Binding-site contacts:
Ligand atom N2 contacts residue ASP219 of chain 1.A at 4.1 Å.
Ligand atom C2 contacts residue ASP219 of chain 1.A at 3.9 Å.
Ligand atom C4 contacts residue ASP159 of chain 1.A at 3.7 Å.
Ligand atom C2 contacts residue PHE196 of chain 1.A at 3.9 Å (hydrophobic).
Ligand atom C3 contacts residue GLY165 of chain 1.A at 4.0 Å.
Ligand atom O4 contacts residue HIS194 of chain 1.A at 4.0 Å.
Ligand atom C3 contacts residue ASP219 of chain 1.A at 3.8 Å.
Ligand atom C3 contacts residue TRP167 of chain 1.A at 4.0 Å (hydrophobic).
Ligand atom C3 contacts residue ASP159 of chain 1.A at 3.6 Å.
Ligand atom C8 contacts residue GLY165 of chain 1.A at 3.2 Å.
Ligand atom O7 contacts residue ASP192 of chain 1.A at 3.1 Å (salt-bridge).
Ligand atom O2 contacts residue ASP192 of chain 1.A at 2.5 Å (salt-bridge).
Ligand atom O3 contacts residue TRP167 of chain 1.A at 3.0 Å (h-bond).
Ligand atom N2 contacts residue TRP167 of chain 1.A at 3.6 Å.
Ligand atom O4 contacts residue ASP159 of chain 1.A at 2.6 Å (salt-bridge).
Ligand atom C6 contacts residue ASP192 of chain 1.A at 3.2 Å.
Ligand atom C8 contacts residue HIS172 of chain 1.A at 3.5 Å.
Ligand atom N2 contacts residue GLY165 of chain 1.A at 2.9 Å (h-bond).
Ligand atom C2 contacts residue GLY165 of chain 1.A at 4.0 Å.
Ligand atom O5 contacts residue LYS193 of chain 1.A at 3.7 Å.
Ligand atom O3 contacts residue LYS193 of chain 1.A at 3.4 Å.
Ligand atom C7 contacts residue GLY165 of chain 1.A at 3.6 Å.
Ligand atom C8 contacts residue ASP192 of chain 1.A at 3.8 Å.
Ligand atom O7 contacts residue GLY191 of chain 1.A at 3.5 Å.
Ligand atom C1 contacts residue ASP219 of chain 1.A at 3.3 Å.
Ligand atom C7 contacts residue ASP192 of chain 1.A at 4.0 Å.
Ligand atom C8 contacts residue TRP167 of chain 1.A at 3.5 Å (hydrophobic).
Ligand atom C1 contacts residue ASP192 of chain 1.A at 4.0 Å.
Ligand atom C2 contacts residue ASP192 of chain 1.A at 3.4 Å.
Ligand atom C7 contacts residue TRP167 of chain 1.A at 3.8 Å (hydrophobic).
Ligand atom O5 contacts residue PHE196 of chain 1.A at 4.0 Å.
Ligand atom C6 contacts residue LYS193 of chain 1.A at 4.1 Å.
Ligand atom O7 contacts residue PHE196 of chain 1.A at 3.6 Å.
Ligand atom C3 contacts residue LYS193 of chain 1.A at 4.1 Å.
Ligand atom O5 contacts residue ASP219 of chain 1.A at 3.9 Å.
Ligand atom O5 contacts residue ARG171 of chain 1.A at 4.1 Å.
Ligand atom O4 contacts residue ASP192 of chain 1.A at 3.4 Å (salt-bridge).
Ligand atom C5 contacts residue ASP192 of chain 1.A at 3.5 Å.
Ligand atom C5 contacts residue ASP219 of chain 1.A at 3.7 Å.
Ligand atom O3 contacts residue ASP159 of chain 1.A at 2.6 Å (salt-bridge).

A protein and the small-molecule ligand that binds it are described below.
Small molecule (SMILES): CC(=O)N[C@@H]1[C@@H](O)[C@H](O[C@@H]2O[C@H](CO)[C@H](O)[C@H](O[C@@H]3O[C@H](CO)[C@@H](O)[C@H](O)[C@H]3NC(C)=O)[C@H]2O)[C@@H](CO)O[C@H]1O

Sequence of chain 1.A:
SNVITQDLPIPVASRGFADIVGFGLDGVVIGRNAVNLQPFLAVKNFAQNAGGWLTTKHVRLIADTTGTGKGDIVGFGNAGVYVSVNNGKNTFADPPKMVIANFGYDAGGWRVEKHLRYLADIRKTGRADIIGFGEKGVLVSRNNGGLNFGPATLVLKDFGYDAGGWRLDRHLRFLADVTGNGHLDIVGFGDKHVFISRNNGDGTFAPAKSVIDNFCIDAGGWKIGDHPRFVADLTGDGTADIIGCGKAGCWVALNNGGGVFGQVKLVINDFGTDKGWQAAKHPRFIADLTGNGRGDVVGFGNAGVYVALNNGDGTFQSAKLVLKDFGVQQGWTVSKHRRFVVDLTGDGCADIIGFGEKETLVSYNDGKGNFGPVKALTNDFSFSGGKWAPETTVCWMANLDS